Sequence of chain 1.A:
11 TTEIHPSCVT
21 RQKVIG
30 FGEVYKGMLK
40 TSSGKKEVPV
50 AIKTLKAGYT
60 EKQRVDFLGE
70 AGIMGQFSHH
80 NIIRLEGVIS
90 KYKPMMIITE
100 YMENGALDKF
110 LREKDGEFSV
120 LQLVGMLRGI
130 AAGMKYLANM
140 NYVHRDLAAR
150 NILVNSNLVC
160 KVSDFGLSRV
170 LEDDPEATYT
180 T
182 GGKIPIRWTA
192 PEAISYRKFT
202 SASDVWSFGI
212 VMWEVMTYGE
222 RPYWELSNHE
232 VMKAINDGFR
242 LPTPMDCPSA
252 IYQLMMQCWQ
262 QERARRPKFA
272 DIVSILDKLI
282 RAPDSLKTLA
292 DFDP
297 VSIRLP

A small-molecule ligand and the protein it binds are described below.
Small molecule (SMILES): Cc1cccc(Cl)c1NC(=O)c1cnc(Nc2cccc(C(=O)Nc3cccc(N)c3)c2)s1

Binding-site contacts:
Ligand atom OAY contacts residue GLU102 of chain 1.A at 3.3 Å (salt-bridge).
Ligand atom CL1 contacts residue LYS52 of chain 1.A at 3.6 Å.
Ligand atom CAK contacts residue ILE25 of chain 1.A at 3.8 Å (hydrophobic).
Ligand atom CAF contacts residue LEU152 of chain 1.A at 3.8 Å (hydrophobic).
Ligand atom CAZ contacts residue GLY104 of chain 1.A at 3.5 Å.
Ligand atom CBD contacts residue SER162 of chain 1.A at 3.7 Å.
Ligand atom CAG contacts residue THR98 of chain 1.A at 3.8 Å.
Ligand atom OAY contacts residue GLY104 of chain 1.A at 3.6 Å (h-bond).
Ligand atom CAB contacts residue THR98 of chain 1.A at 3.5 Å.
Ligand atom CAZ contacts residue MET101 of chain 1.A at 3.2 Å (hydrophobic).
Ligand atom CAG contacts residue GLU99 of chain 1.A at 3.6 Å.
Ligand atom CBE contacts residue GLU69 of chain 1.A at 3.8 Å.
Ligand atom CAS contacts residue GLU102 of chain 1.A at 3.4 Å.
Ligand atom CL1 contacts residue ILE96 of chain 1.A at 3.5 Å.
Ligand atom CL1 contacts residue THR98 of chain 1.A at 3.6 Å.
Ligand atom NAQ contacts residue TYR100 of chain 1.A at 3.8 Å.
Ligand atom OAY contacts residue ASN103 of chain 1.A at 3.5 Å.
Ligand atom CBF contacts residue GLU69 of chain 1.A at 3.9 Å.
Ligand atom CAG contacts residue ALA50 of chain 1.A at 3.3 Å (hydrophobic).
Ligand atom CAI contacts residue MET101 of chain 1.A at 3.7 Å (hydrophobic).
Ligand atom NAJ contacts residue MET101 of chain 1.A at 2.8 Å (h-bond).
Ligand atom CAF contacts residue ALA50 of chain 1.A at 3.5 Å (hydrophobic).
Ligand atom CL1 contacts residue ALA50 of chain 1.A at 3.4 Å.
Ligand atom CBG contacts residue ILE96 of chain 1.A at 3.6 Å (hydrophobic).
Ligand atom NAH contacts residue MET101 of chain 1.A at 3.1 Å (h-bond).
Ligand atom NAH contacts residue ALA50 of chain 1.A at 3.8 Å.
Ligand atom CAO contacts residue GLY104 of chain 1.A at 3.8 Å.
Ligand atom CAP contacts residue GLU102 of chain 1.A at 3.4 Å.
Ligand atom CBG contacts residue LYS52 of chain 1.A at 3.8 Å.
Ligand atom CAL contacts residue ILE25 of chain 1.A at 3.9 Å (hydrophobic).
Ligand atom CAC contacts residue THR98 of chain 1.A at 3.6 Å.
Ligand atom CL1 contacts residue ILE51 of chain 1.A at 3.8 Å.
Ligand atom NAQ contacts residue GLU102 of chain 1.A at 3.6 Å (salt-bridge).
Ligand atom CBG contacts residue THR98 of chain 1.A at 3.9 Å.
Ligand atom CAG contacts residue LEU152 of chain 1.A at 3.7 Å (hydrophobic).
Ligand atom NAJ contacts residue TYR100 of chain 1.A at 3.9 Å.
Ligand atom CAK contacts residue GLY104 of chain 1.A at 3.6 Å.
Ligand atom NAD contacts residue THR98 of chain 1.A at 3.0 Å (h-bond).
Ligand atom CAR contacts residue GLU102 of chain 1.A at 3.6 Å.
Ligand atom CAK contacts residue MET101 of chain 1.A at 3.3 Å (hydrophobic).